The small molecule below binds the protein below.
Small molecule (SMILES): Nc1ncnc2c1ncn2[C@H]1C[C@H](O)[C@@H](COP(=O)(O)O)O1

Sequence of chain 1.C:
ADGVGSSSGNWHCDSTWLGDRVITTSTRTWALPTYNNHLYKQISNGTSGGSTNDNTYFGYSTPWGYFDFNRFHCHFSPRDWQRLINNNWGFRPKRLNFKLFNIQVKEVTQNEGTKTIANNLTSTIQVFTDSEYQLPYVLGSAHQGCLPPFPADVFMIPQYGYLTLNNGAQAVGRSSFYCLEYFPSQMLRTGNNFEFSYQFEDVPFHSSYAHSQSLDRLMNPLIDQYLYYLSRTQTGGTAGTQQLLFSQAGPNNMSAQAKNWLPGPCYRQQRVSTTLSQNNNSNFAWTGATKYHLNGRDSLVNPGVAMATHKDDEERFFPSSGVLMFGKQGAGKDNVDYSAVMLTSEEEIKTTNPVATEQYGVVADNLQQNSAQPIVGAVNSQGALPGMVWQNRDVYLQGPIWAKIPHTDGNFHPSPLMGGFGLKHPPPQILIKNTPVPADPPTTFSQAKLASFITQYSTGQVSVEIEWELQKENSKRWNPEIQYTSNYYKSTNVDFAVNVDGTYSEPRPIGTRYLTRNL

Binding-site contacts:
Ligand atom C4 contacts residue PRO204 of chain 1.C at 4.0 Å (hydrophobic).
Ligand atom N1 contacts residue VAL203 of chain 1.C at 4.0 Å.
Ligand atom C1' contacts residue DC1 of chain 1.MB at 3.9 Å.
Ligand atom C5 contacts residue PRO204 of chain 1.C at 3.9 Å (hydrophobic).
Ligand atom C3' contacts residue HIS413 of chain 1.C at 3.6 Å.
Ligand atom P contacts residue DC1 of chain 1.MB at 1.6 Å.
Ligand atom C4' contacts residue DC1 of chain 1.MB at 4.1 Å.
Ligand atom N7 contacts residue PRO204 of chain 1.C at 4.0 Å.
Ligand atom O5' contacts residue ASP409 of chain 1.BA at 3.6 Å.
Ligand atom OP1 contacts residue DC1 of chain 1.MB at 2.5 Å (h-bond).
Ligand atom N3 contacts residue PRO414 of chain 1.C at 3.9 Å.
Ligand atom C5 contacts residue PRO414 of chain 1.C at 4.1 Å (hydrophobic).
Ligand atom N6 contacts residue GLY420 of chain 1.C at 4.2 Å.
Ligand atom C5' contacts residue ASP409 of chain 1.BA at 4.0 Å.
Ligand atom C8 contacts residue PRO204 of chain 1.C at 4.1 Å (hydrophobic).
Ligand atom OP2 contacts residue DC1 of chain 1.MB at 2.5 Å (h-bond).
Ligand atom C2' contacts residue PRO414 of chain 1.C at 3.5 Å (hydrophobic).
Ligand atom N6 contacts residue PRO414 of chain 1.C at 3.7 Å.
Ligand atom N1 contacts residue GLY422 of chain 1.C at 3.0 Å (h-bond).
Ligand atom O4' contacts residue DC1 of chain 1.MB at 3.3 Å.
Ligand atom N6 contacts residue SER415 of chain 1.C at 3.4 Å.
Ligand atom C6 contacts residue PRO414 of chain 1.C at 3.5 Å (hydrophobic).
Ligand atom C2 contacts residue ILE405 of chain 1.C at 4.1 Å (hydrophobic).
Ligand atom C6 contacts residue GLY422 of chain 1.C at 3.8 Å.
Ligand atom O5' contacts residue DC1 of chain 1.MB at 2.5 Å (h-bond).
Ligand atom N6 contacts residue PRO416 of chain 1.C at 3.9 Å.
Ligand atom O3' contacts residue HIS413 of chain 1.C at 4.1 Å.
Ligand atom N9 contacts residue PRO204 of chain 1.C at 4.2 Å.
Ligand atom N7 contacts residue HIS413 of chain 1.C at 4.0 Å.
Ligand atom C5' contacts residue HIS413 of chain 1.C at 3.7 Å.
Ligand atom N6 contacts residue PHE421 of chain 1.C at 4.1 Å.
Ligand atom N6 contacts residue GLY422 of chain 1.C at 3.1 Å (h-bond).
Ligand atom N1 contacts residue PRO414 of chain 1.C at 3.5 Å (h-bond).
Ligand atom OP1 contacts residue ASN411 of chain 1.BA at 3.6 Å.
Ligand atom C2 contacts residue GLY422 of chain 1.C at 3.5 Å.
Ligand atom C6 contacts residue SER415 of chain 1.C at 4.0 Å.
Ligand atom N7 contacts residue SER415 of chain 1.C at 3.8 Å.
Ligand atom C8 contacts residue HIS413 of chain 1.C at 3.6 Å.
Ligand atom C2 contacts residue PRO414 of chain 1.C at 4.1 Å (hydrophobic).
Ligand atom C5' contacts residue DC1 of chain 1.MB at 3.9 Å.

Sequence of chain 1.BA:
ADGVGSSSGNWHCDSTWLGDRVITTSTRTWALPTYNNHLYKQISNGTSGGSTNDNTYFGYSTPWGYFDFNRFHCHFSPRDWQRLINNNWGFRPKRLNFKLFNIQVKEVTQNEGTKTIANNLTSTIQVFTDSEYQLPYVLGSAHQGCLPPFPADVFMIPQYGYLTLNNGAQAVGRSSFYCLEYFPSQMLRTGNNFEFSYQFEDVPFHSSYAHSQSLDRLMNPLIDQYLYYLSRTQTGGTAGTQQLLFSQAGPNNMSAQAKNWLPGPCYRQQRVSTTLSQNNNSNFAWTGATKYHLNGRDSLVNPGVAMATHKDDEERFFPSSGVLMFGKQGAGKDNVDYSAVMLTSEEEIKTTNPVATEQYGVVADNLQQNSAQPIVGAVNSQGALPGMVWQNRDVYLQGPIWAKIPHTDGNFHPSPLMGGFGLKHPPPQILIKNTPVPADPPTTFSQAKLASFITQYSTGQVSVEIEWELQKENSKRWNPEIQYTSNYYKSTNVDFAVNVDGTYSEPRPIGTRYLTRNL